Binding-site contacts:
Ligand atom O3 contacts residue LEU137 of chain 5.A at 4.0 Å.
Ligand atom C2 contacts residue SER134 of chain 5.A at 4.1 Å.
Ligand atom C2 contacts residue PHE123 of chain 5.A at 3.8 Å (hydrophobic).
Ligand atom C3 contacts residue PHE123 of chain 5.A at 3.7 Å (hydrophobic).
Ligand atom O2 contacts residue SER134 of chain 5.A at 2.9 Å (h-bond).
Ligand atom C3 contacts residue SER134 of chain 5.A at 4.4 Å.
Ligand atom O2 contacts residue GLY135 of chain 5.A at 4.3 Å.
Ligand atom O1 contacts residue SER129 of chain 5.A at 3.3 Å.
Ligand atom C2 contacts residue TYR136 of chain 5.A at 4.3 Å (hydrophobic).
Ligand atom O1 contacts residue TYR136 of chain 5.A at 3.8 Å.
Ligand atom O3 contacts residue PHE123 of chain 5.A at 3.9 Å.
Ligand atom O2 contacts residue LEU137 of chain 5.A at 3.0 Å (h-bond).
Ligand atom C1 contacts residue PRO125 of chain 5.A at 4.0 Å (hydrophobic).
Ligand atom C1 contacts residue SER129 of chain 5.A at 4.0 Å.
Ligand atom O1 contacts residue GLY133 of chain 5.A at 3.6 Å.
Ligand atom C1 contacts residue PHE123 of chain 5.A at 3.8 Å (hydrophobic).
Ligand atom O2 contacts residue GLY133 of chain 5.A at 4.2 Å.
Ligand atom O3 contacts residue PRO186 of chain 6.A at 3.6 Å.
Ligand atom O2 contacts residue TYR136 of chain 5.A at 3.5 Å (h-bond).
Ligand atom C2 contacts residue LEU137 of chain 5.A at 3.8 Å (hydrophobic).
Ligand atom C1 contacts residue TYR136 of chain 5.A at 4.0 Å (hydrophobic).

Sequence of chain 5.A:
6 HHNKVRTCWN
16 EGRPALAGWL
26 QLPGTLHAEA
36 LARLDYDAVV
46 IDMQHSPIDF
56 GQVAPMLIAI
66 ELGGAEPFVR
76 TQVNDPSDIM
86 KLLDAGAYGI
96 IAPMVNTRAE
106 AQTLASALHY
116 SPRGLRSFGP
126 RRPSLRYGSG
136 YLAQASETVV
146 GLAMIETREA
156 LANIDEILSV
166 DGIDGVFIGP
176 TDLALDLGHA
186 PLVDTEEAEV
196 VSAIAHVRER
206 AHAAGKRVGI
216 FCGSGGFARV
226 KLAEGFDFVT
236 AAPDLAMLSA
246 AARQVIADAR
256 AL

The small molecule below binds the protein below.
Small molecule (SMILES): O=C[C@H](O)CO

Sequence of chain 6.A:
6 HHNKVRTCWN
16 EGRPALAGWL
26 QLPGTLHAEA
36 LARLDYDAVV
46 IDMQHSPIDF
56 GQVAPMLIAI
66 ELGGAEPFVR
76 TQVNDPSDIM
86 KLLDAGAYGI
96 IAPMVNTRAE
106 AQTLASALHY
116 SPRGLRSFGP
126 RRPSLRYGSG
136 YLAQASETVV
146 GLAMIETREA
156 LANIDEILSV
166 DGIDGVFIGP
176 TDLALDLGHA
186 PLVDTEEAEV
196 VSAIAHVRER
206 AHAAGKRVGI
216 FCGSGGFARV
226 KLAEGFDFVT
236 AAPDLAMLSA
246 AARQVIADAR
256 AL